Binding-site contacts:
Ligand atom O3' contacts residue ASP126 of chain 1.B at 2.6 Å (salt-bridge).
Ligand atom CG contacts residue GLN72 of chain 1.B at 3.3 Å.
Ligand atom C3' contacts residue LEU67 of chain 1.B at 3.5 Å (hydrophobic).
Ligand atom N7 contacts residue PRO183 of chain 1.B at 3.3 Å.
Ligand atom O2' contacts residue ASP126 of chain 1.B at 2.7 Å (salt-bridge).
Ligand atom N1 contacts residue GLY158 of chain 1.B at 2.8 Å (h-bond).
Ligand atom CE contacts residue GLN72 of chain 1.B at 3.6 Å.
Ligand atom O4' contacts residue THR178 of chain 1.B at 3.4 Å (h-bond).
Ligand atom N3 contacts residue ILE127 of chain 1.B at 3.2 Å (h-bond).
Ligand atom O3' contacts residue VAL131 of chain 1.B at 3.4 Å.
Ligand atom C5' contacts residue THR178 of chain 1.B at 3.5 Å.
Ligand atom C8 contacts residue THR178 of chain 1.B at 3.2 Å.
Ligand atom N7 contacts residue ALA184 of chain 1.B at 3.2 Å (h-bond).
Ligand atom N3 contacts residue ASP126 of chain 1.B at 3.6 Å.
Ligand atom CE contacts residue ASP106 of chain 1.B at 2.9 Å.
Ligand atom CB contacts residue ASP106 of chain 1.B at 3.3 Å.
Ligand atom N contacts residue ASP106 of chain 1.B at 2.8 Å (salt-bridge).
Ligand atom N contacts residue HIS82 of chain 1.B at 2.9 Å (h-bond).
Ligand atom O2' contacts residue GLN48 of chain 1.B at 3.0 Å (h-bond).
Ligand atom O2' contacts residue ASP128 of chain 1.B at 3.6 Å.
Ligand atom CA contacts residue HIS82 of chain 1.B at 3.4 Å.
Ligand atom O4' contacts residue ASP176 of chain 1.B at 3.5 Å (salt-bridge).
Ligand atom O4' contacts residue THR177 of chain 1.B at 3.4 Å.
Ligand atom C6 contacts residue LEU187 of chain 1.B at 3.5 Å (hydrophobic).
Ligand atom CA contacts residue ASP106 of chain 1.B at 3.6 Å.
Ligand atom C1' contacts residue ASP126 of chain 1.B at 3.4 Å.
Ligand atom CG contacts residue ASP176 of chain 1.B at 3.3 Å.
Ligand atom N contacts residue ASP176 of chain 1.B at 2.7 Å (salt-bridge).
Ligand atom C4' contacts residue ASP126 of chain 1.B at 3.4 Å.
Ligand atom N3 contacts residue GLY103 of chain 1.B at 3.5 Å.
Ligand atom C5' contacts residue ASP176 of chain 1.B at 3.5 Å.
Ligand atom CE contacts residue MET65 of chain 1.B at 3.5 Å (hydrophobic).
Ligand atom CB contacts residue GLN72 of chain 1.B at 3.4 Å.
Ligand atom N6 contacts residue ASP157 of chain 1.B at 2.9 Å (salt-bridge).
Ligand atom C2 contacts residue GLY158 of chain 1.B at 3.5 Å.
Ligand atom SD contacts residue ASP106 of chain 1.B at 3.1 Å (salt-bridge).
Ligand atom C2 contacts residue ILE127 of chain 1.B at 3.3 Å (hydrophobic).
Ligand atom C2' contacts residue ASP126 of chain 1.B at 3.5 Å.
Ligand atom N6 contacts residue PRO183 of chain 1.B at 3.0 Å (h-bond).
Ligand atom C3' contacts residue ASP126 of chain 1.B at 3.4 Å.

Sequence of chain 1.B:
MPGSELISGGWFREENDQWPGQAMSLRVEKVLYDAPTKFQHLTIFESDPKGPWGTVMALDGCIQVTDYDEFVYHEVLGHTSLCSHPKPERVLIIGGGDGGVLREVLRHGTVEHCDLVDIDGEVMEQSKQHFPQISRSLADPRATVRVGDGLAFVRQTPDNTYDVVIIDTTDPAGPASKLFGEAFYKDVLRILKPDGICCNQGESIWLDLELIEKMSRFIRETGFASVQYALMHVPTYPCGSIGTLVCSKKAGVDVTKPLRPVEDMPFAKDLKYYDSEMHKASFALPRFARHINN

A protein and the small-molecule ligand that binds it are described below.
Small molecule (SMILES): C[S@@H](CCCN)C[C@H]1O[C@@H](n2cnc3c(N)ncnc32)[C@H](O)[C@@H]1O